Sequence of chain 1.A:
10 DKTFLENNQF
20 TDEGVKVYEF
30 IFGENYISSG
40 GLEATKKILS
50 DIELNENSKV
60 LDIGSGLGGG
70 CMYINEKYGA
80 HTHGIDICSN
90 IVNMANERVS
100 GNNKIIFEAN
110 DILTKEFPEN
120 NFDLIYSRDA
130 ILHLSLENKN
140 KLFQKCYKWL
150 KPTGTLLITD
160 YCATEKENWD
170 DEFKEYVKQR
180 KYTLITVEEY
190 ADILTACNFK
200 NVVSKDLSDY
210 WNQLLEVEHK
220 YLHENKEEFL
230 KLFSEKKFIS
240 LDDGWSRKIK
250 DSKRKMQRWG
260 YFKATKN

The small molecule below binds the protein below.
Small molecule (SMILES): C[N+](C)(C)CCOP(=O)(O)O

Binding-site contacts:
Ligand atom O2 contacts residue GLN18 of chain 1.A at 3.2 Å (h-bond).
Ligand atom N1 contacts residue ASP128 of chain 1.A at 4.1 Å.
Ligand atom O3 contacts residue TYR181 of chain 1.A at 2.6 Å (h-bond).
Ligand atom C3 contacts residue ILE36 of chain 1.A at 3.1 Å (hydrophobic).
Ligand atom P1 contacts residue TYR181 of chain 1.A at 3.6 Å.
Ligand atom C2 contacts residue TYR27 of chain 1.A at 4.0 Å (hydrophobic).
Ligand atom P1 contacts residue TYR27 of chain 1.A at 3.6 Å.
Ligand atom P1 contacts residue GLN18 of chain 1.A at 4.0 Å.
Ligand atom C5 contacts residue ILE36 of chain 1.A at 3.3 Å (hydrophobic).
Ligand atom O1 contacts residue TYR160 of chain 1.A at 2.6 Å (h-bond).
Ligand atom O3 contacts residue ARG179 of chain 1.A at 3.0 Å (salt-bridge).
Ligand atom C5 contacts residue TYR160 of chain 1.A at 3.4 Å (hydrophobic).
Ligand atom C4 contacts residue ASP128 of chain 1.A at 3.8 Å.
Ligand atom C5 contacts residue PHE31 of chain 1.A at 4.1 Å (hydrophobic).
Ligand atom P1 contacts residue TYR160 of chain 1.A at 3.7 Å.
Ligand atom N1 contacts residue TYR160 of chain 1.A at 4.0 Å.
Ligand atom C1 contacts residue GLN18 of chain 1.A at 4.0 Å.
Ligand atom C4 contacts residue TYR181 of chain 1.A at 3.8 Å (hydrophobic).
Ligand atom O1 contacts residue TYR175 of chain 1.A at 3.7 Å.
Ligand atom O2 contacts residue TYR160 of chain 1.A at 3.6 Å (h-bond).
Ligand atom O3 contacts residue TYR175 of chain 1.A at 2.7 Å (h-bond).
Ligand atom C3 contacts residue ASP128 of chain 1.A at 3.5 Å.
Ligand atom O4 contacts residue ARG179 of chain 1.A at 2.9 Å (salt-bridge).
Ligand atom C1 contacts residue PHE31 of chain 1.A at 4.1 Å (hydrophobic).
Ligand atom C5 contacts residue ASP128 of chain 1.A at 3.8 Å.
Ligand atom O1 contacts residue LYS247 of chain 1.A at 2.8 Å (salt-bridge).
Ligand atom C1 contacts residue TYR27 of chain 1.A at 3.5 Å (hydrophobic).
Ligand atom O2 contacts residue TYR181 of chain 1.A at 3.3 Å (h-bond).
Ligand atom C1 contacts residue TYR160 of chain 1.A at 3.6 Å (hydrophobic).
Ligand atom P1 contacts residue ARG179 of chain 1.A at 3.8 Å.
Ligand atom C2 contacts residue ILE36 of chain 1.A at 3.6 Å (hydrophobic).
Ligand atom O3 contacts residue GLN18 of chain 1.A at 3.9 Å.
Ligand atom C2 contacts residue GLN18 of chain 1.A at 4.0 Å.
Ligand atom O2 contacts residue TYR27 of chain 1.A at 3.4 Å (h-bond).
Ligand atom O3 contacts residue TYR160 of chain 1.A at 3.8 Å.
Ligand atom N1 contacts residue ILE36 of chain 1.A at 3.6 Å (h-bond).
Ligand atom O4 contacts residue TYR27 of chain 1.A at 2.6 Å (h-bond).
Ligand atom C4 contacts residue TYR160 of chain 1.A at 3.7 Å (hydrophobic).
Ligand atom P1 contacts residue TYR175 of chain 1.A at 3.7 Å.
Ligand atom P1 contacts residue LYS247 of chain 1.A at 4.0 Å.